Binding-site contacts:
Ligand atom CAF contacts residue PHE47 of chain 1.A at 3.8 Å (hydrophobic).
Ligand atom NAB contacts residue GLY232 of chain 1.A at 3.9 Å.
Ligand atom CG contacts residue HIS63 of chain 1.A at 3.8 Å.
Ligand atom CAW contacts residue GLN198 of chain 1.A at 3.6 Å.
Ligand atom NAB contacts residue SER196 of chain 1.A at 2.9 Å (h-bond).
Ligand atom CB contacts residue HIS63 of chain 1.A at 3.6 Å.
Ligand atom CE1 contacts residue LYS67 of chain 1.A at 3.8 Å.
Ligand atom CAN contacts residue GLY224 of chain 1.A at 3.6 Å.
Ligand atom O contacts residue GLN198 of chain 1.A at 3.4 Å.
Ligand atom NBA contacts residue THR41 of chain 1.A at 3.9 Å.
Ligand atom CD2 contacts residue CYS48 of chain 1.A at 3.8 Å (hydrophobic).
Ligand atom CD2 contacts residue HIS63 of chain 1.A at 3.4 Å.
Ligand atom CAH contacts residue PHE47 of chain 1.A at 3.5 Å (hydrophobic).
Ligand atom CAN contacts residue SER196 of chain 1.A at 3.6 Å.
Ligand atom CAS contacts residue PHE47 of chain 1.A at 3.7 Å (hydrophobic).
Ligand atom CD2 contacts residue SER201 of chain 1.A at 3.9 Å.
Ligand atom CZ contacts residue LYS67 of chain 1.A at 3.8 Å.
Ligand atom CAX contacts residue THR219 of chain 1.A at 3.7 Å.
Ligand atom CA contacts residue SER201 of chain 1.A at 3.4 Å.
Ligand atom OAD contacts residue GLN198 of chain 1.A at 3.3 Å.
Ligand atom NAB contacts residue ASP195 of chain 1.A at 3.1 Å (salt-bridge).
Ligand atom N contacts residue SER201 of chain 1.A at 3.6 Å.
Ligand atom CAT contacts residue GLY199 of chain 1.A at 3.5 Å.
Ligand atom OAD contacts residue CYS197 of chain 1.A at 3.3 Å (h-bond).
Ligand atom CBF contacts residue GLN198 of chain 1.A at 3.9 Å.
Ligand atom CAX contacts residue CYS197 of chain 1.A at 3.7 Å (hydrophobic).
Ligand atom CBF contacts residue SER201 of chain 1.A at 3.4 Å.
Ligand atom CBJ contacts residue SER196 of chain 1.A at 3.6 Å.
Ligand atom CAV contacts residue SER196 of chain 1.A at 3.8 Å.
Ligand atom C contacts residue GLY199 of chain 1.A at 3.9 Å.
Ligand atom CAN contacts residue TRP221 of chain 1.A at 3.8 Å (hydrophobic).
Ligand atom OAD contacts residue SER201 of chain 1.A at 3.2 Å (h-bond).
Ligand atom CAV contacts residue THR219 of chain 1.A at 3.7 Å.
Ligand atom CAX contacts residue SER201 of chain 1.A at 3.8 Å.
Ligand atom CE2 contacts residue CYS48 of chain 1.A at 3.9 Å (hydrophobic).
Ligand atom NBB contacts residue GLY199 of chain 1.A at 3.3 Å (h-bond).
Ligand atom OAD contacts residue GLY199 of chain 1.A at 2.9 Å (h-bond).
Ligand atom CAN contacts residue GLY222 of chain 1.A at 3.7 Å.
Ligand atom OAD contacts residue ASP200 of chain 1.A at 3.6 Å.
Ligand atom OH contacts residue LYS67 of chain 1.A at 3.4 Å (salt-bridge).

Sequence of chain 1.A:
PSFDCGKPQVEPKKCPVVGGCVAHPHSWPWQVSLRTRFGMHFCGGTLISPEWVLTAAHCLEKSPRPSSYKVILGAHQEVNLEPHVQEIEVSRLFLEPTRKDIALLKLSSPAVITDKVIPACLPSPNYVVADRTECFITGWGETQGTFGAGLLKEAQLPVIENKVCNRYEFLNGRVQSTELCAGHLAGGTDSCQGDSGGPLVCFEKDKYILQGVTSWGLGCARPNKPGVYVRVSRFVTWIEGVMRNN

The protein below binds the small molecule below.
Small molecule (SMILES): CCCCCCCCNC(=O)[C@H](Cc1ccc(OCc2ccncc2)cc1)NC(=O)C1CCC(CN)CC1